A protein and the small-molecule ligand that binds it are described below.
Small molecule (SMILES): C[N+]1(C)[C@@H]2CC(OC(=O)C(O)(c3cccs3)c3cccs3)C[C@H]1[C@@H]1O[C@@H]12

Sequence of chain 1.D:
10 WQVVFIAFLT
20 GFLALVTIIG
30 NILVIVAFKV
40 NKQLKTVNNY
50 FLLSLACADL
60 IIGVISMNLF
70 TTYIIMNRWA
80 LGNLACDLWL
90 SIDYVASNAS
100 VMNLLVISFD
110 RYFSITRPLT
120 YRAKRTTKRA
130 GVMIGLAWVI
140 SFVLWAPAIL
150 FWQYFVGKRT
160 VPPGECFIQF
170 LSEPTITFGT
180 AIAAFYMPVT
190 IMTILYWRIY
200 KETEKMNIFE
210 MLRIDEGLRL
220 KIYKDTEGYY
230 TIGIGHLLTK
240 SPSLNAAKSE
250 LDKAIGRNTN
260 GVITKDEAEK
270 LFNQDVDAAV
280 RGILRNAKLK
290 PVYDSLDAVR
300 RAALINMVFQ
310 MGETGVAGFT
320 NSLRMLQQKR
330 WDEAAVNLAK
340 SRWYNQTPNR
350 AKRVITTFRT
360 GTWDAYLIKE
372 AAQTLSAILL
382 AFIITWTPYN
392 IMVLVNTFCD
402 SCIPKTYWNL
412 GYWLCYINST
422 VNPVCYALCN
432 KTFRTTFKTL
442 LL

Binding-site contacts:
Ligand atom O10 contacts residue SER96 of chain 1.D at 2.8 Å (h-bond).
Ligand atom C4 contacts residue TYR413 of chain 1.D at 3.6 Å (hydrophobic).
Ligand atom O33 contacts residue PHE184 of chain 1.D at 3.5 Å.
Ligand atom C12 contacts residue TYR413 of chain 1.D at 3.9 Å (hydrophobic).
Ligand atom S37 contacts residue ALA180 of chain 1.D at 4.0 Å.
Ligand atom N2 contacts residue TYR413 of chain 1.D at 4.0 Å.
Ligand atom C42 contacts residue TYR93 of chain 1.D at 2.9 Å (hydrophobic).
Ligand atom C43 contacts residue ASN97 of chain 1.D at 3.2 Å.
Ligand atom C9 contacts residue TYR413 of chain 1.D at 3.9 Å (hydrophobic).
Ligand atom C4 contacts residue TYR390 of chain 1.D at 4.0 Å (hydrophobic).
Ligand atom C7 contacts residue SER96 of chain 1.D at 3.4 Å.
Ligand atom O29 contacts residue TYR390 of chain 1.D at 3.6 Å.
Ligand atom C6 contacts residue TRP387 of chain 1.D at 3.4 Å (hydrophobic).
Ligand atom C12 contacts residue ASP92 of chain 1.D at 2.9 Å.
Ligand atom C12 contacts residue SER96 of chain 1.D at 3.7 Å.
Ligand atom C35 contacts residue THR176 of chain 1.D at 4.0 Å.
Ligand atom C1 contacts residue TYR413 of chain 1.D at 3.7 Å (hydrophobic).
Ligand atom C3 contacts residue TYR413 of chain 1.D at 3.3 Å (hydrophobic).
Ligand atom C1 contacts residue TYR417 of chain 1.D at 3.9 Å (hydrophobic).
Ligand atom C1 contacts residue CYS416 of chain 1.D at 3.1 Å (hydrophobic).
Ligand atom C9 contacts residue TYR93 of chain 1.D at 3.3 Å (hydrophobic).
Ligand atom C41 contacts residue TYR93 of chain 1.D at 3.1 Å (hydrophobic).
Ligand atom O33 contacts residue ASN391 of chain 1.D at 3.1 Å (h-bond).
Ligand atom C43 contacts residue TRP144 of chain 1.D at 3.7 Å (hydrophobic).
Ligand atom C43 contacts residue TYR93 of chain 1.D at 4.0 Å (hydrophobic).
Ligand atom C6 contacts residue CYS416 of chain 1.D at 3.8 Å (hydrophobic).
Ligand atom C34 contacts residue TYR390 of chain 1.D at 3.7 Å (hydrophobic).
Ligand atom C41 contacts residue TRP144 of chain 1.D at 4.0 Å (hydrophobic).
Ligand atom C12 contacts residue TYR417 of chain 1.D at 3.9 Å (hydrophobic).
Ligand atom S37 contacts residue THR179 of chain 1.D at 3.7 Å.
Ligand atom C8 contacts residue TRP387 of chain 1.D at 4.0 Å (hydrophobic).
Ligand atom C5 contacts residue CYS416 of chain 1.D at 3.9 Å (hydrophobic).
Ligand atom O29 contacts residue ASN391 of chain 1.D at 3.1 Å (h-bond).
Ligand atom C8 contacts residue SER96 of chain 1.D at 2.8 Å.
Ligand atom C36 contacts residue THR176 of chain 1.D at 3.8 Å.
Ligand atom C42 contacts residue TRP144 of chain 1.D at 3.4 Å (hydrophobic).
Ligand atom C9 contacts residue SER96 of chain 1.D at 4.0 Å.
Ligand atom S44 contacts residue TRP387 of chain 1.D at 3.9 Å.
Ligand atom O10 contacts residue TYR93 of chain 1.D at 3.6 Å.
Ligand atom C7 contacts residue TRP387 of chain 1.D at 3.6 Å (hydrophobic).